This small molecule binds to this protein.
Small molecule (SMILES): CCC(=O)c1ccc(-c2cn(-c3ccc(CCN4CCc5cc(OC)c(OCCOCCOCCOC)cc5C4)cc3)nn2)cc1NC(=O)c1ccc2ccccc2n1

Sequence of chain 1.B:
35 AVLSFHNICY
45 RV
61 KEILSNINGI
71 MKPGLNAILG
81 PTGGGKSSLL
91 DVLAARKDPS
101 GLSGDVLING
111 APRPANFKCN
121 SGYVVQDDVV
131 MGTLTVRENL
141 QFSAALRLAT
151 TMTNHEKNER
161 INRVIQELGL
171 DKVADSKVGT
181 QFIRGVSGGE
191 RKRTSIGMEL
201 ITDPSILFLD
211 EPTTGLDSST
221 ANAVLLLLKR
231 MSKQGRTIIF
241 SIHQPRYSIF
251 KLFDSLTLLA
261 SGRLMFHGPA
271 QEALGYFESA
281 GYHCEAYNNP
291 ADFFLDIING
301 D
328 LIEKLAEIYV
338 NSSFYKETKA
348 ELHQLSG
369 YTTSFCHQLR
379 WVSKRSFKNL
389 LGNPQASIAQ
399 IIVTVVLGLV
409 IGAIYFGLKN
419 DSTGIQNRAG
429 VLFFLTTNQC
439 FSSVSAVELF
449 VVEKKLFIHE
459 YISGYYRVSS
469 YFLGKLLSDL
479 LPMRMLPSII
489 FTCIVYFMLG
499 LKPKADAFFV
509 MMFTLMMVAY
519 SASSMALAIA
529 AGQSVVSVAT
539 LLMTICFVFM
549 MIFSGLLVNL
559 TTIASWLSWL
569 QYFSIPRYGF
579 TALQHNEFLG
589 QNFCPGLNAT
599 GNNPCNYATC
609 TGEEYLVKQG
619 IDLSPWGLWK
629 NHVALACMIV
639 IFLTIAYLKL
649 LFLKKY

Sequence of chain 1.A:
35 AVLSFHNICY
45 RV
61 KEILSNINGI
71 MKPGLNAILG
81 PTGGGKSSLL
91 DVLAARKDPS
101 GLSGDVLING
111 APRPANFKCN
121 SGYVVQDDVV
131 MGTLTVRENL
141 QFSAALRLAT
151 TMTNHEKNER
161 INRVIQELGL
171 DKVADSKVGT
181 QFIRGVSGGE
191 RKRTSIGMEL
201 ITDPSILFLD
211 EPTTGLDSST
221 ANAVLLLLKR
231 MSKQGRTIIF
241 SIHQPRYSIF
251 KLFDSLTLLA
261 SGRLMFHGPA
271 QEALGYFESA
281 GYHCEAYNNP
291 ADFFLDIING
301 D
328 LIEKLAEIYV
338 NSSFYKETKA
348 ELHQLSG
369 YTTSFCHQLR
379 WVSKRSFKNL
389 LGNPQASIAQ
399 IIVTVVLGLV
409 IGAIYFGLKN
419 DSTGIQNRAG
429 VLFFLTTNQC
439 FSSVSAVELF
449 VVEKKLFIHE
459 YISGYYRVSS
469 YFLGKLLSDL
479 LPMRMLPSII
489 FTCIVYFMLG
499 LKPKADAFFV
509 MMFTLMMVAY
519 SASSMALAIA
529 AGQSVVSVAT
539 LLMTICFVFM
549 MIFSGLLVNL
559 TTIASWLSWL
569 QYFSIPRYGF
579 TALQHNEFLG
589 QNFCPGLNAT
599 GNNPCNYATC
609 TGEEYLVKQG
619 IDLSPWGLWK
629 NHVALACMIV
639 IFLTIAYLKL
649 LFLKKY

Binding-site contacts:
Ligand atom C3 contacts residue ILE543 of chain 1.A at 3.5 Å (hydrophobic).
Ligand atom N4 contacts residue PHE439 of chain 1.B at 3.0 Å.
Ligand atom C33 contacts residue ASN436 of chain 1.A at 3.6 Å.
Ligand atom C29 contacts residue PHE432 of chain 1.A at 3.9 Å (hydrophobic).
Ligand atom O3 contacts residue ASN436 of chain 1.A at 3.0 Å (h-bond).
Ligand atom C27 contacts residue VAL546 of chain 1.B at 3.6 Å (hydrophobic).
Ligand atom C18 contacts residue VAL546 of chain 1.A at 3.7 Å (hydrophobic).
Ligand atom C31 contacts residue VAL546 of chain 1.B at 3.6 Å (hydrophobic).
Ligand atom N3 contacts residue PHE439 of chain 1.B at 3.8 Å.
Ligand atom C31 contacts residue PHE439 of chain 1.A at 3.7 Å (hydrophobic).
Ligand atom C41 contacts residue PHE439 of chain 1.A at 3.8 Å (hydrophobic).
Ligand atom C28 contacts residue VAL546 of chain 1.B at 3.9 Å (hydrophobic).
Ligand atom O1 contacts residue VAL401 of chain 1.B at 3.0 Å.
Ligand atom C46 contacts residue LEU539 of chain 1.B at 3.8 Å (hydrophobic).
Ligand atom C2 contacts residue ILE543 of chain 1.A at 3.5 Å (hydrophobic).
Ligand atom C35 contacts residue ASN436 of chain 1.A at 3.8 Å.
Ligand atom C41 contacts residue SER440 of chain 1.A at 3.8 Å.
Ligand atom N1 contacts residue LEU539 of chain 1.A at 3.7 Å.
Ligand atom C29 contacts residue THR435 of chain 1.A at 3.9 Å.
Ligand atom C40 contacts residue PHE439 of chain 1.A at 3.3 Å (hydrophobic).
Ligand atom O7 contacts residue LEU539 of chain 1.B at 3.7 Å.
Ligand atom C9 contacts residue VAL401 of chain 1.B at 3.7 Å (hydrophobic).
Ligand atom C18 contacts residue PHE439 of chain 1.B at 3.8 Å (hydrophobic).
Ligand atom C30 contacts residue MET549 of chain 1.B at 3.7 Å (hydrophobic).
Ligand atom C25 contacts residue MET549 of chain 1.B at 3.3 Å (hydrophobic).
Ligand atom C7 contacts residue VAL401 of chain 1.B at 3.5 Å (hydrophobic).
Ligand atom N1 contacts residue ILE543 of chain 1.A at 3.6 Å.
Ligand atom N5 contacts residue PHE439 of chain 1.B at 3.8 Å.
Ligand atom C43 contacts residue LEU539 of chain 1.B at 3.8 Å (hydrophobic).
Ligand atom C32 contacts residue VAL546 of chain 1.B at 3.9 Å (hydrophobic).
Ligand atom C34 contacts residue ASN436 of chain 1.A at 3.5 Å.
Ligand atom C8 contacts residue ILE543 of chain 1.A at 3.9 Å (hydrophobic).
Ligand atom C21 contacts residue MET549 of chain 1.A at 3.9 Å (hydrophobic).
Ligand atom C24 contacts residue MET549 of chain 1.A at 3.6 Å (hydrophobic).
Ligand atom C2 contacts residue VAL401 of chain 1.B at 3.8 Å (hydrophobic).
Ligand atom C24 contacts residue MET549 of chain 1.B at 3.7 Å (hydrophobic).
Ligand atom C17 contacts residue VAL546 of chain 1.A at 3.5 Å (hydrophobic).
Ligand atom C20 contacts residue MET549 of chain 1.A at 3.7 Å (hydrophobic).
Ligand atom C35 contacts residue LEU405 of chain 1.A at 3.7 Å (hydrophobic).
Ligand atom C7 contacts residue ILE543 of chain 1.A at 3.6 Å (hydrophobic).